Sequence of chain 1.A:
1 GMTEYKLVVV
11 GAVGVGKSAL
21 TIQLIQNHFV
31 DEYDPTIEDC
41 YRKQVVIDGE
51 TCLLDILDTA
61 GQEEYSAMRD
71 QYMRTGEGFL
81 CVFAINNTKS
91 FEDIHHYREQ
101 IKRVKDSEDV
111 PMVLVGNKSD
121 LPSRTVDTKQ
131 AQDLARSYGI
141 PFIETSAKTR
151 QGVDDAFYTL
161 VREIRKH

The protein below binds the small molecule below.
Small molecule (SMILES): SCc1nc2ccccc2[nH]1

Binding-site contacts:
Ligand atom CAP contacts residue LEU57 of chain 1.A at 4.1 Å (hydrophobic).
Ligand atom CAR contacts residue LYS6 of chain 1.A at 4.1 Å.
Ligand atom SAH contacts residue CYS40 of chain 1.A at 2.0 Å (h-bond).
Ligand atom CAN contacts residue LEU57 of chain 1.A at 4.2 Å (hydrophobic).
Ligand atom CAN contacts residue LYS6 of chain 1.A at 4.1 Å.
Ligand atom CAP contacts residue THR75 of chain 1.A at 3.4 Å.
Ligand atom CAJ contacts residue LYS6 of chain 1.A at 4.2 Å.
Ligand atom CAP contacts residue GLY76 of chain 1.A at 4.0 Å.
Ligand atom CAN contacts residue TYR72 of chain 1.A at 3.6 Å (hydrophobic).
Ligand atom CAQ contacts residue VAL8 of chain 1.A at 3.6 Å (hydrophobic).
Ligand atom CAL contacts residue ASP55 of chain 1.A at 3.8 Å.
Ligand atom NAK contacts residue CYS40 of chain 1.A at 3.3 Å (h-bond).
Ligand atom CAP contacts residue LYS6 of chain 1.A at 4.2 Å.
Ligand atom CAJ contacts residue CYS40 of chain 1.A at 4.2 Å (hydrophobic).
Ligand atom CAJ contacts residue LEU57 of chain 1.A at 3.9 Å (hydrophobic).
Ligand atom SAH contacts residue TYR72 of chain 1.A at 3.1 Å (h-bond).
Ligand atom CAO contacts residue LEU57 of chain 1.A at 4.0 Å (hydrophobic).
Ligand atom CAL contacts residue CYS40 of chain 1.A at 3.0 Å (hydrophobic).
Ligand atom NAM contacts residue LYS6 of chain 1.A at 4.1 Å.
Ligand atom NAM contacts residue CYS40 of chain 1.A at 3.8 Å.
Ligand atom CAR contacts residue LEU7 of chain 1.A at 3.8 Å (hydrophobic).
Ligand atom CAI contacts residue TYR72 of chain 1.A at 3.7 Å (hydrophobic).
Ligand atom CAP contacts residue VAL8 of chain 1.A at 3.5 Å (hydrophobic).
Ligand atom NAK contacts residue ASP55 of chain 1.A at 2.8 Å (salt-bridge).
Ligand atom CAQ contacts residue LYS6 of chain 1.A at 3.7 Å.
Ligand atom CAL contacts residue LYS6 of chain 1.A at 4.3 Å.
Ligand atom CAI contacts residue ASP55 of chain 1.A at 4.1 Å.
Ligand atom CAR contacts residue ILE56 of chain 1.A at 4.2 Å (hydrophobic).
Ligand atom CAJ contacts residue ASP55 of chain 1.A at 3.7 Å.
Ligand atom CAR contacts residue ASP55 of chain 1.A at 3.4 Å.
Ligand atom CAO contacts residue TYR72 of chain 1.A at 4.0 Å (hydrophobic).
Ligand atom CAO contacts residue THR75 of chain 1.A at 3.2 Å.
Ligand atom CAI contacts residue CYS40 of chain 1.A at 2.8 Å (hydrophobic).
Ligand atom CAL contacts residue TYR72 of chain 1.A at 3.4 Å (hydrophobic).
Ligand atom CAQ contacts residue LEU57 of chain 1.A at 3.9 Å (hydrophobic).
Ligand atom CAR contacts residue LEU57 of chain 1.A at 3.8 Å (hydrophobic).
Ligand atom CAQ contacts residue ASP55 of chain 1.A at 4.1 Å.
Ligand atom CAQ contacts residue LEU7 of chain 1.A at 3.6 Å (hydrophobic).
Ligand atom CAN contacts residue THR75 of chain 1.A at 4.3 Å.
Ligand atom NAM contacts residue TYR72 of chain 1.A at 2.7 Å (h-bond).